Sequence of chain 1.B:
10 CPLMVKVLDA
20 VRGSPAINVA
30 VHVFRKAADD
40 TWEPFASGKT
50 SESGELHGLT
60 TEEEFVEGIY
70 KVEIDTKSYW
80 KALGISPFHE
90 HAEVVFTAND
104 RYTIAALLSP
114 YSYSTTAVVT

Binding-site contacts:
Ligand atom C8 contacts residue 2051 of chain 2.D at 0.9 Å.
Ligand atom C13 contacts residue LEU110 of chain 2.B at 3.6 Å (hydrophobic).
Ligand atom C14 contacts residue 2051 of chain 2.D at 0.3 Å.
Ligand atom C2 contacts residue 2051 of chain 2.D at 0.2 Å.
Ligand atom C3 contacts residue LEU17 of chain 1.B at 3.1 Å (hydrophobic).
Ligand atom C6 contacts residue 2051 of chain 2.D at 0.3 Å.
Ligand atom C12 contacts residue LEU110 of chain 1.B at 3.6 Å (hydrophobic).
Ligand atom CL17 contacts residue 2051 of chain 2.D at 0.7 Å.
Ligand atom C13 contacts residue SER117 of chain 2.B at 3.3 Å.
Ligand atom C4 contacts residue 2051 of chain 2.D at 1.5 Å.
Ligand atom C14 contacts residue SER117 of chain 2.B at 3.1 Å.
Ligand atom C14 contacts residue LEU110 of chain 1.B at 3.6 Å (hydrophobic).
Ligand atom C4 contacts residue LEU17 of chain 1.B at 2.8 Å (hydrophobic).
Ligand atom C12 contacts residue SER117 of chain 1.B at 3.3 Å.
Ligand atom C18 contacts residue 2051 of chain 2.D at 2.8 Å.
Ligand atom O20 contacts residue 2051 of chain 2.D at 3.6 Å.
Ligand atom C1 contacts residue 2051 of chain 2.D at 1.2 Å.
Ligand atom CL17 contacts residue LEU110 of chain 1.B at 3.7 Å.
Ligand atom CL16 contacts residue ALA109 of chain 2.B at 3.7 Å.
Ligand atom CL17 contacts residue ALA108 of chain 1.B at 3.7 Å.
Ligand atom CL16 contacts residue 2051 of chain 2.D at 0.7 Å.
Ligand atom O17 contacts residue LEU17 of chain 1.B at 3.1 Å.
Ligand atom C13 contacts residue LEU110 of chain 1.B at 3.6 Å (hydrophobic).
Ligand atom C12 contacts residue 2051 of chain 2.D at 0.3 Å.
Ligand atom C18 contacts residue LYS15 of chain 1.B at 3.5 Å.
Ligand atom C15 contacts residue 2051 of chain 2.D at 0.5 Å.
Ligand atom O17 contacts residue 2051 of chain 2.D at 1.1 Å (h-bond).
Ligand atom C11 contacts residue 2051 of chain 2.D at 0.5 Å.
Ligand atom N17 contacts residue 2051 of chain 2.D at 0.9 Å.
Ligand atom C13 contacts residue 2051 of chain 2.D at 0.2 Å.
Ligand atom O19 contacts residue 2051 of chain 2.D at 3.0 Å.
Ligand atom CL17 contacts residue ALA109 of chain 1.B at 3.7 Å.
Ligand atom C3 contacts residue 2051 of chain 2.D at 1.2 Å.
Ligand atom O19 contacts residue LYS15 of chain 1.B at 2.9 Å.
Ligand atom C10 contacts residue 2051 of chain 2.D at 0.6 Å.
Ligand atom CL16 contacts residue ALA108 of chain 2.B at 3.3 Å.
Ligand atom C13 contacts residue SER117 of chain 1.B at 3.5 Å.
Ligand atom O17 contacts residue THR119 of chain 2.B at 3.6 Å.
Ligand atom C5 contacts residue 2051 of chain 2.D at 1.3 Å.
Ligand atom C11 contacts residue LEU110 of chain 1.B at 3.7 Å (hydrophobic).

The protein below binds the small molecule below.
Small molecule (SMILES): O=C(O)c1ccc2nc(-c3c(Cl)cccc3Cl)oc2c1

Sequence of chain 2.B:
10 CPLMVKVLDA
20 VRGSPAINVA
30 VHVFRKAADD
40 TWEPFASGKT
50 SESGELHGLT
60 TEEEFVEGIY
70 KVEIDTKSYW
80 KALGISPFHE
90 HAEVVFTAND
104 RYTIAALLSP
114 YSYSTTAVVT